Sequence of chain 1.D:
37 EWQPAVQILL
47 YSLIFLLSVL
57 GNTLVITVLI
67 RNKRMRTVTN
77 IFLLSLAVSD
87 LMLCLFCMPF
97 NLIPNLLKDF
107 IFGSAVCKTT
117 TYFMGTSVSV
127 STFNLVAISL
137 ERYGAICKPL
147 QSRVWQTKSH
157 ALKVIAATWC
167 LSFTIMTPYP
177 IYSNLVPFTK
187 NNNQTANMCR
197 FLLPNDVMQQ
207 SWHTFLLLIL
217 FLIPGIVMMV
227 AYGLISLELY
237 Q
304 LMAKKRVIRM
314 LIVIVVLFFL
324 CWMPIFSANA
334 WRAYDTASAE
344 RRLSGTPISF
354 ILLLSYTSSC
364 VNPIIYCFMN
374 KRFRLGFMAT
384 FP

The protein below binds the small molecule below.
Small molecule (SMILES): CSCC[C@H](NC(=O)[C@H](Cc1ccc(OS(=O)(=O)O)cc1)NC(=O)[C@@H](N)CC(=O)O)C(=O)NCC(=O)N[C@@H](CC1=CN=C2C=CC=CC12)C(=O)N[C@@H](CCSC)C(=O)N[C@@H](CC(=O)O)C(=O)N[C@@H](Cc1ccccc1)C(N)=O

Binding-site contacts:
Ligand atom N contacts residue SER347 of chain 1.D at 2.6 Å (h-bond).
Ligand atom O contacts residue ARG196 of chain 1.D at 3.6 Å.
Ligand atom O contacts residue CYS93 of chain 1.D at 3.3 Å (h-bond).
Ligand atom CA contacts residue SER347 of chain 1.D at 3.5 Å.
Ligand atom CG contacts residue ARG335 of chain 1.D at 3.6 Å.
Ligand atom NE1 contacts residue ARG335 of chain 1.D at 3.1 Å (salt-bridge).
Ligand atom CD2 contacts residue ILE351 of chain 1.D at 3.5 Å (hydrophobic).
Ligand atom C contacts residue ARG196 of chain 1.D at 3.5 Å.
Ligand atom CE2 contacts residue TYR175 of chain 1.D at 3.4 Å (hydrophobic).
Ligand atom O contacts residue SER347 of chain 1.D at 3.3 Å (h-bond).
Ligand atom CD1 contacts residue LYS104 of chain 1.D at 3.2 Å.
Ligand atom CE contacts residue PHE96 of chain 1.D at 3.3 Å (hydrophobic).
Ligand atom O contacts residue MET120 of chain 1.D at 3.6 Å (h-bond).
Ligand atom C contacts residue TYR359 of chain 1.D at 3.1 Å (hydrophobic).
Ligand atom O2 contacts residue ASN101 of chain 1.D at 3.6 Å (h-bond).
Ligand atom N contacts residue LEU355 of chain 1.D at 3.4 Å.
Ligand atom N contacts residue ASN97 of chain 1.D at 3.0 Å (h-bond).
Ligand atom N contacts residue TYR359 of chain 1.D at 2.8 Å (h-bond).
Ligand atom SD contacts residue ASN97 of chain 1.D at 3.5 Å (h-bond).
Ligand atom O contacts residue TYR359 of chain 1.D at 2.8 Å (h-bond).
Ligand atom CA contacts residue SER347 of chain 1.D at 3.5 Å.
Ligand atom CB contacts residue ASN97 of chain 1.D at 3.4 Å.
Ligand atom O contacts residue ILE328 of chain 1.D at 3.6 Å.
Ligand atom CE2 contacts residue PRO100 of chain 1.D at 3.2 Å (hydrophobic).
Ligand atom C contacts residue SER347 of chain 1.D at 3.5 Å.
Ligand atom OH contacts residue PRO100 of chain 1.D at 3.1 Å (h-bond).
Ligand atom O contacts residue ARG335 of chain 1.D at 2.9 Å (salt-bridge).
Ligand atom O3 contacts residue ARG196 of chain 1.D at 2.4 Å (salt-bridge).
Ligand atom CZ contacts residue PRO100 of chain 1.D at 3.2 Å (hydrophobic).
Ligand atom CD1 contacts residue ARG335 of chain 1.D at 3.2 Å.
Ligand atom CE1 contacts residue LYS104 of chain 1.D at 3.5 Å.
Ligand atom OD2 contacts residue HIS209 of chain 1.D at 3.6 Å (h-bond).
Ligand atom CG contacts residue ASN332 of chain 1.D at 3.6 Å.
Ligand atom O2 contacts residue PRO100 of chain 1.D at 3.4 Å.
Ligand atom CE contacts residue ASN97 of chain 1.D at 3.6 Å.
Ligand atom CE2 contacts residue ARG335 of chain 1.D at 3.4 Å.
Ligand atom CD2 contacts residue ARG335 of chain 1.D at 3.6 Å.
Ligand atom CG contacts residue ILE351 of chain 1.D at 3.5 Å (hydrophobic).
Ligand atom C contacts residue ARG196 of chain 1.D at 3.5 Å.
Ligand atom OD2 contacts residue PHE197 of chain 1.D at 3.3 Å.